Sequence of chain 1.B:
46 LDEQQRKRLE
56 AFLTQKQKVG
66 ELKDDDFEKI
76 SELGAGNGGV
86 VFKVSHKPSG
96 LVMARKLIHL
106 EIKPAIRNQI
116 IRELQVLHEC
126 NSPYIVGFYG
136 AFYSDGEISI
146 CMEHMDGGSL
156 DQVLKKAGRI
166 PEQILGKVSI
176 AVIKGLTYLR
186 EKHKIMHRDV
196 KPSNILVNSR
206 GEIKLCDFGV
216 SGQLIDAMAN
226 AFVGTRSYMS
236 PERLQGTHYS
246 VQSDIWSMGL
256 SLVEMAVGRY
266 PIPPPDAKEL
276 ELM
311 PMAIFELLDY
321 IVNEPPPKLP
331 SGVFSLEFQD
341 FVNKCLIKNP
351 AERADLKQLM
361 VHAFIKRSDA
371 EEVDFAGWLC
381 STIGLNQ

A protein and the small-molecule ligand that binds it are described below.
Small molecule (SMILES): Nc1ncnc2c1ncn2[C@@H]1O[C@H](CO[P](=O)(O)O[P](=O)(O)NP(=O)(O)O)[C@@H](O)[C@H]1O

Binding-site contacts:
Ligand atom PG contacts residue SER27 of chain 1.A at 3.7 Å.
Ligand atom O1B contacts residue ASN141 of chain 1.A at 2.9 Å (h-bond).
Ligand atom PA contacts residue GLY26 of chain 1.A at 3.8 Å.
Ligand atom N6 contacts residue GLN90 of chain 1.A at 2.9 Å (h-bond).
Ligand atom O2A contacts residue LYS43 of chain 1.A at 3.2 Å (salt-bridge).
Ligand atom O4' contacts residue ILE23 of chain 1.A at 3.7 Å.
Ligand atom C4 contacts residue PHE143 of chain 1.A at 3.7 Å (hydrophobic).
Ligand atom N1 contacts residue CYS92 of chain 1.A at 3.0 Å (h-bond).
Ligand atom O2G contacts residue ASP154 of chain 1.A at 2.4 Å (salt-bridge).
Ligand atom O3G contacts residue ASN141 of chain 1.A at 3.3 Å (h-bond).
Ligand atom N9 contacts residue PHE143 of chain 1.A at 3.7 Å.
Ligand atom O2G contacts residue MG1 of chain 1.D at 3.2 Å.
Ligand atom O1B contacts residue MG1 of chain 1.D at 2.5 Å.
Ligand atom O1A contacts residue LYS43 of chain 1.A at 3.3 Å (salt-bridge).
Ligand atom N6 contacts residue ALA41 of chain 1.A at 3.3 Å.
Ligand atom O2A contacts residue GLY26 of chain 1.A at 3.2 Å.
Ligand atom O1B contacts residue ASP154 of chain 1.A at 3.7 Å.
Ligand atom C5 contacts residue PHE143 of chain 1.A at 3.6 Å (hydrophobic).
Ligand atom O2' contacts residue HIS99 of chain 1.A at 3.5 Å.
Ligand atom N6 contacts residue LEU74 of chain 1.A at 3.5 Å.
Ligand atom C6 contacts residue ALA41 of chain 1.A at 3.6 Å (hydrophobic).
Ligand atom C8 contacts residue PHE143 of chain 1.A at 3.7 Å (hydrophobic).
Ligand atom O2A contacts residue GLY29 of chain 1.A at 3.7 Å.
Ligand atom O3A contacts residue GLY26 of chain 1.A at 3.0 Å.
Ligand atom N3B contacts residue SER27 of chain 1.A at 3.6 Å.
Ligand atom C2 contacts residue TRP91 of chain 1.A at 3.5 Å (hydrophobic).
Ligand atom N1 contacts residue TRP91 of chain 1.A at 3.6 Å.
Ligand atom N7 contacts residue PHE143 of chain 1.A at 3.6 Å.
Ligand atom O3G contacts residue LYS138 of chain 1.A at 3.0 Å.
Ligand atom O3' contacts residue GLU106 of chain 1.B at 3.0 Å (salt-bridge).
Ligand atom O1A contacts residue MG1 of chain 1.D at 2.8 Å.
Ligand atom O2' contacts residue PHE143 of chain 1.A at 3.6 Å.
Ligand atom O1G contacts residue SER27 of chain 1.A at 2.6 Å (h-bond).
Ligand atom O2G contacts residue ASN141 of chain 1.A at 2.6 Å (h-bond).
Ligand atom O5' contacts residue VAL31 of chain 1.A at 3.7 Å.
Ligand atom O1A contacts residue ASP154 of chain 1.A at 2.9 Å (salt-bridge).
Ligand atom C2 contacts residue CYS92 of chain 1.A at 3.7 Å (hydrophobic).
Ligand atom O1G contacts residue GLY26 of chain 1.A at 3.6 Å.
Ligand atom O2B contacts residue ASN140 of chain 1.A at 3.6 Å.
Ligand atom O1G contacts residue PHE28 of chain 1.A at 3.3 Å.

Sequence of chain 1.A:
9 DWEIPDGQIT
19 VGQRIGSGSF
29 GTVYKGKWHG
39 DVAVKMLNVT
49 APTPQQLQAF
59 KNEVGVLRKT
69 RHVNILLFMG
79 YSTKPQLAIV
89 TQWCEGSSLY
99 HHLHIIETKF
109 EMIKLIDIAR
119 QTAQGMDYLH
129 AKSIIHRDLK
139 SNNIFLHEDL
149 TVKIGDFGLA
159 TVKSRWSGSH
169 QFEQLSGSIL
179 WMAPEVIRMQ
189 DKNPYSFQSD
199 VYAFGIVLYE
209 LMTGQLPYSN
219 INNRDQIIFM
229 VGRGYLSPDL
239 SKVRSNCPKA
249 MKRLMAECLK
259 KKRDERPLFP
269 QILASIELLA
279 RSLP